Sequence of chain 1.B:
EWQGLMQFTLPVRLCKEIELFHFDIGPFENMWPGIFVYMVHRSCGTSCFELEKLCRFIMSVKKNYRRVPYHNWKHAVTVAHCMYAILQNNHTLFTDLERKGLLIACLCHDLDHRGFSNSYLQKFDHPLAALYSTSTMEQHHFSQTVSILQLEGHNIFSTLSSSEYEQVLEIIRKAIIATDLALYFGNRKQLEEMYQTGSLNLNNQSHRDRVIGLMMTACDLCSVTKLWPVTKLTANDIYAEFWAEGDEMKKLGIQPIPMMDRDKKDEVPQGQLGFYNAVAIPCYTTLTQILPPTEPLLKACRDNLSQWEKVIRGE

Binding-site contacts:
Ligand atom C2 contacts residue PHE263 of chain 1.B at 4.0 Å (hydrophobic).
Ligand atom C3 contacts residue ILE259 of chain 1.B at 3.8 Å (hydrophobic).
Ligand atom C15 contacts residue PHE296 of chain 1.B at 3.8 Å (hydrophobic).
Ligand atom C9 contacts residue PHE296 of chain 1.B at 4.0 Å (hydrophobic).
Ligand atom N18 contacts residue GLN293 of chain 1.B at 4.1 Å.
Ligand atom C6 contacts residue PHE296 of chain 1.B at 3.6 Å (hydrophobic).
Ligand atom C20 contacts residue MET280 of chain 1.B at 3.5 Å (hydrophobic).
Ligand atom C6 contacts residue LEU242 of chain 1.B at 3.6 Å (hydrophobic).
Ligand atom C8 contacts residue PHE296 of chain 1.B at 3.6 Å (hydrophobic).
Ligand atom C12 contacts residue PHE296 of chain 1.B at 3.9 Å (hydrophobic).
Ligand atom C16 contacts residue PHE296 of chain 1.B at 4.0 Å (hydrophobic).
Ligand atom C2 contacts residue ILE259 of chain 1.B at 3.8 Å (hydrophobic).
Ligand atom C10 contacts residue PHE263 of chain 1.B at 4.2 Å (hydrophobic).
Ligand atom C16 contacts residue PHE263 of chain 1.B at 4.0 Å (hydrophobic).
Ligand atom C6 contacts residue LEU202 of chain 1.B at 4.2 Å (hydrophobic).
Ligand atom N18 contacts residue VAL245 of chain 1.B at 4.1 Å.
Ligand atom C3 contacts residue PO41 of chain 1.J at 2.7 Å.
Ligand atom C10 contacts residue GLN293 of chain 1.B at 4.0 Å.
Ligand atom O21 contacts residue MET280 of chain 1.B at 3.8 Å.
Ligand atom N14 contacts residue GLN293 of chain 1.B at 3.0 Å (h-bond).
Ligand atom N17 contacts residue ILE259 of chain 1.B at 4.1 Å.
Ligand atom C12 contacts residue GLN293 of chain 1.B at 3.6 Å.
Ligand atom C5 contacts residue PO41 of chain 1.J at 3.7 Å.
Ligand atom N17 contacts residue GLN293 of chain 1.B at 3.1 Å (h-bond).
Ligand atom C7 contacts residue PHE296 of chain 1.B at 3.8 Å (hydrophobic).
Ligand atom C5 contacts residue LEU242 of chain 1.B at 3.5 Å (hydrophobic).
Ligand atom C20 contacts residue PHE296 of chain 1.B at 3.9 Å (hydrophobic).
Ligand atom C16 contacts residue MET280 of chain 1.B at 4.0 Å (hydrophobic).
Ligand atom N4 contacts residue PO41 of chain 1.J at 2.7 Å (h-bond).
Ligand atom C19 contacts residue SER244 of chain 1.B at 4.0 Å.
Ligand atom C11 contacts residue PHE263 of chain 1.B at 3.8 Å (hydrophobic).
Ligand atom C23 contacts residue GLY292 of chain 1.B at 3.4 Å.
Ligand atom C11 contacts residue PHE296 of chain 1.B at 3.7 Å (hydrophobic).
Ligand atom C19 contacts residue TYR91 of chain 1.B at 3.2 Å (hydrophobic).
Ligand atom C23 contacts residue TYR260 of chain 1.B at 3.5 Å (hydrophobic).
Ligand atom N14 contacts residue PHE296 of chain 1.B at 3.8 Å.
Ligand atom C10 contacts residue PHE296 of chain 1.B at 3.6 Å (hydrophobic).
Ligand atom C8 contacts residue PHE263 of chain 1.B at 3.9 Å (hydrophobic).
Ligand atom C23 contacts residue GLN293 of chain 1.B at 3.5 Å.
Ligand atom C23 contacts residue PHE296 of chain 1.B at 3.8 Å (hydrophobic).

A protein and the small-molecule ligand that binds it are described below.
Small molecule (SMILES): COc1cc(C)c2nc3[nH]nc(C)c3c(N3CCNCC3)c2c1